Sequence of chain 2.A:
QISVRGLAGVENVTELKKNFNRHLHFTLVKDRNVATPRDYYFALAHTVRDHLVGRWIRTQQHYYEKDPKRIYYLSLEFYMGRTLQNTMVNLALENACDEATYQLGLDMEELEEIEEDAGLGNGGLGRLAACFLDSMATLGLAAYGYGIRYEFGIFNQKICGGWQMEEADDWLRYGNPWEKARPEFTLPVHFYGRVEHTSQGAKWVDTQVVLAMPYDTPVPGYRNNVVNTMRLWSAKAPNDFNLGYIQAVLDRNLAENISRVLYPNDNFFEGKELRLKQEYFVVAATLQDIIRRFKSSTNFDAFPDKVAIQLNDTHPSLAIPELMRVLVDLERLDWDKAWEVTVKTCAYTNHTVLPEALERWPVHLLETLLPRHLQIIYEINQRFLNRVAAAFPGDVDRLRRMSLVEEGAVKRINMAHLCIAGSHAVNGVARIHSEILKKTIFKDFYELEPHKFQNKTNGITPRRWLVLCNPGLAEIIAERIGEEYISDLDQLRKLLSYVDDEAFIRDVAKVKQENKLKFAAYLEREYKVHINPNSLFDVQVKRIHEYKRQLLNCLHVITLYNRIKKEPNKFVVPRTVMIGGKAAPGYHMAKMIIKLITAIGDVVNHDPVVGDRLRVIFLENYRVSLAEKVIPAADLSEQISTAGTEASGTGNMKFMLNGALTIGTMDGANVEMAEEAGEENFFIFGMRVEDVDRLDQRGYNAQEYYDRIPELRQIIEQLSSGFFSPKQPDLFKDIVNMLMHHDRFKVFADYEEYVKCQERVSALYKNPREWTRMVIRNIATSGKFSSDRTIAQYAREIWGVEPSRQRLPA

Sequence of chain 1.A:
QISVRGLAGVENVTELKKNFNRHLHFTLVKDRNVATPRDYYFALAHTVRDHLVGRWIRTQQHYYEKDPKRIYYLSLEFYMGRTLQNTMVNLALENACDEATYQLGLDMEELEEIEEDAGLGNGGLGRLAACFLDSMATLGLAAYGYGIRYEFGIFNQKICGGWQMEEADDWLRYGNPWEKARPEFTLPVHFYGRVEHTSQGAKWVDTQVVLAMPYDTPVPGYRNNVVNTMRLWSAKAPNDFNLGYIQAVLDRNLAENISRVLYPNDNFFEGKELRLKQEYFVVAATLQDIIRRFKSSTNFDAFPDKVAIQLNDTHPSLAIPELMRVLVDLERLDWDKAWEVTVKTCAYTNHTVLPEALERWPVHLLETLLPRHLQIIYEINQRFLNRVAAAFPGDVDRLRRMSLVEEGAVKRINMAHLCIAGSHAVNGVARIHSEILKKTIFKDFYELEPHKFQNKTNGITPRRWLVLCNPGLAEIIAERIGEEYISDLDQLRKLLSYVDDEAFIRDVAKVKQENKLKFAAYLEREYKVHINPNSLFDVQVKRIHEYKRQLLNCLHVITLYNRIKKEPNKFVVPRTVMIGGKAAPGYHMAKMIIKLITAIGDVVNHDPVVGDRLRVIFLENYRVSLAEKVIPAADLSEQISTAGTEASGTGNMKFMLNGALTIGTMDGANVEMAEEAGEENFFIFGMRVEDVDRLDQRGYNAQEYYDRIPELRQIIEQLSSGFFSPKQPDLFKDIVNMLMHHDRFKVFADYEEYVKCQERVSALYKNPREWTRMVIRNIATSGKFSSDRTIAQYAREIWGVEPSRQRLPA

Binding-site contacts:
Ligand atom N3 contacts residue VAL46 of chain 2.A at 4.0 Å.
Ligand atom O6 contacts residue TYR76 of chain 1.A at 3.7 Å.
Ligand atom N1 contacts residue VAL46 of chain 2.A at 4.3 Å.
Ligand atom N9 contacts residue TYR76 of chain 1.A at 3.7 Å.
Ligand atom N1 contacts residue TYR76 of chain 1.A at 3.9 Å.
Ligand atom C2' contacts residue VAL46 of chain 2.A at 4.2 Å (hydrophobic).
Ligand atom N7 contacts residue TYR76 of chain 1.A at 3.8 Å.
Ligand atom O3P contacts residue ARG310 of chain 1.A at 3.4 Å (salt-bridge).
Ligand atom O2P contacts residue ARG311 of chain 1.A at 4.0 Å.
Ligand atom O4' contacts residue TYR76 of chain 1.A at 3.6 Å.
Ligand atom N7 contacts residue VAL46 of chain 2.A at 4.3 Å.
Ligand atom O2' contacts residue ASP43 of chain 2.A at 4.3 Å.
Ligand atom C6 contacts residue TYR76 of chain 1.A at 3.5 Å (hydrophobic).
Ligand atom N9 contacts residue VAL46 of chain 2.A at 4.2 Å.
Ligand atom C2 contacts residue VAL46 of chain 2.A at 4.2 Å (hydrophobic).
Ligand atom P contacts residue ARG311 of chain 1.A at 3.7 Å.
Ligand atom N3 contacts residue GLN73 of chain 1.A at 3.9 Å.
Ligand atom C3' contacts residue VAL46 of chain 2.A at 4.2 Å (hydrophobic).
Ligand atom O3' contacts residue VAL46 of chain 2.A at 4.3 Å.
Ligand atom O1P contacts residue TYR156 of chain 1.A at 4.4 Å.
Ligand atom C8 contacts residue TYR76 of chain 1.A at 3.8 Å (hydrophobic).
Ligand atom C5' contacts residue GLN72 of chain 1.A at 4.1 Å.
Ligand atom C6 contacts residue VAL46 of chain 2.A at 4.1 Å (hydrophobic).
Ligand atom C4 contacts residue TYR76 of chain 1.A at 3.6 Å (hydrophobic).
Ligand atom C5 contacts residue TYR76 of chain 1.A at 3.6 Å (hydrophobic).
Ligand atom O1P contacts residue ARG311 of chain 1.A at 2.8 Å (salt-bridge).
Ligand atom C2 contacts residue GLN73 of chain 1.A at 4.4 Å.
Ligand atom N3 contacts residue TYR76 of chain 1.A at 3.5 Å.
Ligand atom O2' contacts residue GLN73 of chain 1.A at 3.0 Å (h-bond).
Ligand atom O2P contacts residue ARG310 of chain 1.A at 3.0 Å (salt-bridge).
Ligand atom C2' contacts residue GLN73 of chain 1.A at 4.1 Å.
Ligand atom P contacts residue ARG310 of chain 1.A at 4.0 Å.
Ligand atom O4' contacts residue GLN72 of chain 1.A at 4.0 Å.
Ligand atom C4 contacts residue VAL46 of chain 2.A at 3.8 Å (hydrophobic).
Ligand atom O3P contacts residue ARG311 of chain 1.A at 3.4 Å (salt-bridge).
Ligand atom O3P contacts residue ARG243 of chain 1.A at 4.1 Å.
Ligand atom C2 contacts residue TYR76 of chain 1.A at 3.7 Å (hydrophobic).
Ligand atom C5 contacts residue VAL46 of chain 2.A at 3.9 Å (hydrophobic).
Ligand atom C1' contacts residue TYR76 of chain 1.A at 3.7 Å (hydrophobic).

A small-molecule ligand and the protein it binds are described below.
Small molecule (SMILES): O=c1[nH]cnc2c1ncn2[C@@H]1O[C@H](COP(=O)(O)O)[C@@H](O)[C@H]1O